Sequence of chain 1.A:
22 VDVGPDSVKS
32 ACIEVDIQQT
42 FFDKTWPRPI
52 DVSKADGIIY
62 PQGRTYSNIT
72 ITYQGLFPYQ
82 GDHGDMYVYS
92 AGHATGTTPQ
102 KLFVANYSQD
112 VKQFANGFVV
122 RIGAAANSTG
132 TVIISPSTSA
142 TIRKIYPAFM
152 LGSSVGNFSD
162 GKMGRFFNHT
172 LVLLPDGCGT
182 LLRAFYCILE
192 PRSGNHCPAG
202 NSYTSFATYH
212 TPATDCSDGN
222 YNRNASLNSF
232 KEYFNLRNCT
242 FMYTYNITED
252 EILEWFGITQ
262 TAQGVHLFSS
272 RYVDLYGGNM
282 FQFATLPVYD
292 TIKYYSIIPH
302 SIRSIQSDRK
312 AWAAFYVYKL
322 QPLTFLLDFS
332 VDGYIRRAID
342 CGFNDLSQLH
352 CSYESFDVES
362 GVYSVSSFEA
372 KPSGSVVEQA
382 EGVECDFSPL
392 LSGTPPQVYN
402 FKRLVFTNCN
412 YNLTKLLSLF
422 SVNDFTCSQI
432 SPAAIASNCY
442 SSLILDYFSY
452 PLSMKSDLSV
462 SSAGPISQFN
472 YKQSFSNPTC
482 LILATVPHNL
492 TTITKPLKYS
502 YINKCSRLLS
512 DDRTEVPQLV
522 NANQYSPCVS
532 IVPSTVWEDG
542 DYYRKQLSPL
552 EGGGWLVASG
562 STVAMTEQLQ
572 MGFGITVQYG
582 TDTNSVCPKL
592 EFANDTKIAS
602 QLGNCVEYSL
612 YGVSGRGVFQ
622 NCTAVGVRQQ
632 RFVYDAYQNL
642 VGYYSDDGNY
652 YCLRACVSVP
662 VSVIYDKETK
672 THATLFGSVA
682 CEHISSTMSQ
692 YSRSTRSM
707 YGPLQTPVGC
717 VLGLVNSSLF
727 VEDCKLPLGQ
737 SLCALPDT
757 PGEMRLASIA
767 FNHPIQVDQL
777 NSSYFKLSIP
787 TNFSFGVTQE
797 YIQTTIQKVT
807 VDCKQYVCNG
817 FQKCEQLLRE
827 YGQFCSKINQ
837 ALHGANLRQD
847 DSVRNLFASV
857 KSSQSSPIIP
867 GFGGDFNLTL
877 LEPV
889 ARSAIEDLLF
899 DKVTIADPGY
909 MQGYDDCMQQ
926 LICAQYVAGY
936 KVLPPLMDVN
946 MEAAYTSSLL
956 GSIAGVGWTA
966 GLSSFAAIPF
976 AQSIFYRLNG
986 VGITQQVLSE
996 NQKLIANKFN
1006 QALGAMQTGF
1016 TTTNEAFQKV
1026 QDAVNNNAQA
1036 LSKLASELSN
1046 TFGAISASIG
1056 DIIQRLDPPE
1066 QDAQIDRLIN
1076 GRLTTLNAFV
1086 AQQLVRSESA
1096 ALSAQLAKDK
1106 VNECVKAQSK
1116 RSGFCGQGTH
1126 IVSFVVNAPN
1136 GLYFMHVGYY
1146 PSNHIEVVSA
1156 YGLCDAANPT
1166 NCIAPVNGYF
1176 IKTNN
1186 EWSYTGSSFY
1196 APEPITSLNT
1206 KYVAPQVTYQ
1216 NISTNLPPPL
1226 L

The small molecule below binds the protein below.
Small molecule (SMILES): CC(=O)N[C@@H]1[C@@H](O)[C@H](O)[C@@H](CO)O[C@H]1O

Binding-site contacts:
Ligand atom C1 contacts residue ASP111 of chain 1.A at 3.7 Å.
Ligand atom O6 contacts residue ASP44 of chain 1.A at 3.4 Å (salt-bridge).
Ligand atom O5 contacts residue GLN40 of chain 1.A at 3.8 Å.
Ligand atom C7 contacts residue ASN107 of chain 1.A at 3.2 Å.
Ligand atom O5 contacts residue ASN107 of chain 1.A at 2.4 Å (h-bond).
Ligand atom O5 contacts residue ASP111 of chain 1.A at 4.5 Å.
Ligand atom C7 contacts residue ASP111 of chain 1.A at 4.1 Å.
Ligand atom C5 contacts residue ASN107 of chain 1.A at 3.7 Å.
Ligand atom N2 contacts residue ASP111 of chain 1.A at 3.2 Å (salt-bridge).
Ligand atom C8 contacts residue ASN107 of chain 1.A at 4.4 Å.
Ligand atom C2 contacts residue ASP111 of chain 1.A at 3.9 Å.
Ligand atom C8 contacts residue ASP111 of chain 1.A at 4.2 Å.
Ligand atom O7 contacts residue ASN107 of chain 1.A at 3.3 Å (h-bond).
Ligand atom C2 contacts residue ASN107 of chain 1.A at 2.5 Å.
Ligand atom N2 contacts residue ASN107 of chain 1.A at 2.9 Å (h-bond).
Ligand atom C4 contacts residue ASN107 of chain 1.A at 4.3 Å.
Ligand atom C3 contacts residue ASP111 of chain 1.A at 4.2 Å.
Ligand atom C3 contacts residue ASN107 of chain 1.A at 3.8 Å.
Ligand atom C6 contacts residue ASP44 of chain 1.A at 3.3 Å.
Ligand atom C1 contacts residue ASN107 of chain 1.A at 1.4 Å.
Ligand atom C8 contacts residue GLN110 of chain 1.A at 4.0 Å.